Sequence of chain 1.B:
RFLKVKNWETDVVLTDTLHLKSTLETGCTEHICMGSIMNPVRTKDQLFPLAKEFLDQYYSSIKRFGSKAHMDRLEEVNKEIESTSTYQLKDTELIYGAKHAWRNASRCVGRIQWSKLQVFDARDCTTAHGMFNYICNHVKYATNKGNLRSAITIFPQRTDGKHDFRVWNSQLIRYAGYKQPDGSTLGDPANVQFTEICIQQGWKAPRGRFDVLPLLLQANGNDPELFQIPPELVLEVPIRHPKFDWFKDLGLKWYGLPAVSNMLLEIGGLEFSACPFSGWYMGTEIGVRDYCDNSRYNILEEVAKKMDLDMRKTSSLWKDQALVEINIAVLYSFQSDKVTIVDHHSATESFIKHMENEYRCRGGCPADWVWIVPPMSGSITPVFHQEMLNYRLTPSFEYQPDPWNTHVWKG

A small-molecule ligand and the protein it binds are described below.
Small molecule (SMILES): NC(=[NH2+])NCCC[C@H](N)C(=O)O

Binding-site contacts:
Ligand atom CD contacts residue PRO267 of chain 1.B at 3.8 Å (hydrophobic).
Ligand atom NE contacts residue PRO267 of chain 1.B at 3.7 Å.
Ligand atom OXT contacts residue GLU294 of chain 1.B at 3.6 Å.
Ligand atom OXT contacts residue TYR290 of chain 1.B at 3.3 Å.
Ligand atom CD contacts residue GLU294 of chain 1.B at 3.9 Å.
Ligand atom NH1 contacts residue HEM1 of chain 1.J at 3.4 Å.
Ligand atom CG contacts residue VAL269 of chain 1.B at 3.8 Å (hydrophobic).
Ligand atom CA contacts residue HEM1 of chain 1.J at 4.1 Å.
Ligand atom NH2 contacts residue GLU294 of chain 1.B at 2.8 Å (salt-bridge).
Ligand atom CZ contacts residue HEM1 of chain 1.J at 3.9 Å.
Ligand atom CD contacts residue NO1 of chain 1.M at 3.3 Å.
Ligand atom CD contacts residue VAL269 of chain 1.B at 3.7 Å (hydrophobic).
Ligand atom CB contacts residue TYR290 of chain 1.B at 4.0 Å (hydrophobic).
Ligand atom CZ contacts residue TRP289 of chain 1.B at 3.9 Å (hydrophobic).
Ligand atom CZ contacts residue PRO267 of chain 1.B at 3.8 Å (hydrophobic).
Ligand atom CB contacts residue GLN180 of chain 1.B at 3.8 Å.
Ligand atom NH2 contacts residue HEM1 of chain 1.J at 3.4 Å.
Ligand atom O contacts residue GLN180 of chain 1.B at 3.1 Å (h-bond).
Ligand atom NH2 contacts residue TYR290 of chain 1.B at 4.1 Å.
Ligand atom NH1 contacts residue NO1 of chain 1.M at 2.8 Å (h-bond).
Ligand atom CG contacts residue HEM1 of chain 1.J at 4.0 Å.
Ligand atom N contacts residue HEM1 of chain 1.J at 3.2 Å (h-bond).
Ligand atom C contacts residue GLN180 of chain 1.B at 3.8 Å.
Ligand atom CA contacts residue GLN180 of chain 1.B at 3.6 Å.
Ligand atom C contacts residue ASP299 of chain 1.B at 3.5 Å.
Ligand atom O contacts residue TYR290 of chain 1.B at 2.8 Å (h-bond).
Ligand atom NH2 contacts residue TRP289 of chain 1.B at 2.9 Å (h-bond).
Ligand atom OXT contacts residue ASP299 of chain 1.B at 2.6 Å (salt-bridge).
Ligand atom O contacts residue ASP299 of chain 1.B at 3.5 Å (salt-bridge).
Ligand atom CA contacts residue GLU294 of chain 1.B at 3.5 Å.
Ligand atom NE contacts residue GLU294 of chain 1.B at 3.0 Å (salt-bridge).
Ligand atom CZ contacts residue GLU294 of chain 1.B at 3.7 Å.
Ligand atom O contacts residue TYR264 of chain 1.B at 3.3 Å (h-bond).
Ligand atom C contacts residue TYR290 of chain 1.B at 3.4 Å (hydrophobic).
Ligand atom CG contacts residue GLU294 of chain 1.B at 3.5 Å.
Ligand atom N contacts residue GLU294 of chain 1.B at 2.7 Å (salt-bridge).
Ligand atom CB contacts residue GLU294 of chain 1.B at 3.2 Å.
Ligand atom CZ contacts residue NO1 of chain 1.M at 3.4 Å.
Ligand atom NE contacts residue NO1 of chain 1.M at 3.6 Å (h-bond).
Ligand atom NH1 contacts residue PRO267 of chain 1.B at 3.9 Å.